Sequence of chain 45.A:
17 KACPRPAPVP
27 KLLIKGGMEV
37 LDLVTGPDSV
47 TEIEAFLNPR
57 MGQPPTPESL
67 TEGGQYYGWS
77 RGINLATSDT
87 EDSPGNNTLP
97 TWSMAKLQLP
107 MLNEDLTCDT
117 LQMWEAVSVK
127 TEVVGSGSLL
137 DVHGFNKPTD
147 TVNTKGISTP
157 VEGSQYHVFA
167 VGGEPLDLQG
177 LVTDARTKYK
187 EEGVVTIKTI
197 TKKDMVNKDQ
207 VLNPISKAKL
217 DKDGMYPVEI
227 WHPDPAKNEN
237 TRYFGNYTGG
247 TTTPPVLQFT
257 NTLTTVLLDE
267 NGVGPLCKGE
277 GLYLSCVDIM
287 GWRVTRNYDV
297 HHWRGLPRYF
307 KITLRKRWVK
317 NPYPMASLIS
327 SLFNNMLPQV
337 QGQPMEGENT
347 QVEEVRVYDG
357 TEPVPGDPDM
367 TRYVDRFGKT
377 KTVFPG

Binding-site contacts:
Ligand atom C3 contacts residue HIS298 of chain 45.E at 3.6 Å.
Ligand atom O6 contacts residue THR94 of chain 45.E at 3.7 Å.
Ligand atom O3 contacts residue GLY78 of chain 45.E at 3.6 Å.
Ligand atom C3 contacts residue GLY78 of chain 45.E at 4.2 Å.
Ligand atom O4 contacts residue HIS298 of chain 45.E at 3.1 Å (h-bond).
Ligand atom O1B contacts residue TYR72 of chain 45.E at 3.7 Å.
Ligand atom O6 contacts residue ASN93 of chain 45.E at 2.8 Å (h-bond).
Ligand atom C10 contacts residue TYR72 of chain 45.E at 4.2 Å (hydrophobic).
Ligand atom C4 contacts residue ARG77 of chain 45.E at 4.2 Å.
Ligand atom O4 contacts residue VAL296 of chain 45.E at 4.2 Å.
Ligand atom C1 contacts residue ARG77 of chain 45.E at 3.4 Å.
Ligand atom O1B contacts residue ARG77 of chain 45.E at 2.8 Å (salt-bridge).
Ligand atom O6 contacts residue ARG77 of chain 45.E at 4.0 Å.
Ligand atom O4 contacts residue THR291 of chain 45.E at 3.4 Å.
Ligand atom C4 contacts residue TYR72 of chain 45.E at 3.2 Å (hydrophobic).
Ligand atom C2 contacts residue GLY78 of chain 45.E at 4.2 Å.
Ligand atom O4 contacts residue GLY78 of chain 45.E at 3.1 Å.
Ligand atom C3 contacts residue GLY78 of chain 45.E at 4.1 Å.
Ligand atom O8 contacts residue TYR72 of chain 45.E at 3.2 Å (h-bond).
Ligand atom C8 contacts residue TYR72 of chain 45.E at 4.2 Å (hydrophobic).
Ligand atom C6 contacts residue ASN93 of chain 45.E at 3.5 Å.
Ligand atom O3 contacts residue VAL296 of chain 45.E at 4.2 Å.
Ligand atom C7 contacts residue TYR72 of chain 45.E at 4.2 Å (hydrophobic).
Ligand atom C3 contacts residue VAL296 of chain 45.E at 3.5 Å (hydrophobic).
Ligand atom O4 contacts residue TYR72 of chain 45.E at 3.9 Å.
Ligand atom O6 contacts residue GLY78 of chain 45.E at 3.8 Å.
Ligand atom C4 contacts residue GLY78 of chain 45.E at 3.4 Å.
Ligand atom O10 contacts residue THR291 of chain 45.E at 4.0 Å.
Ligand atom N5 contacts residue TYR72 of chain 45.E at 3.2 Å (h-bond).
Ligand atom C5 contacts residue TYR72 of chain 45.E at 3.5 Å (hydrophobic).
Ligand atom C1 contacts residue TYR72 of chain 45.E at 3.7 Å (hydrophobic).
Ligand atom O10 contacts residue ASN293 of chain 45.E at 3.8 Å.
Ligand atom C6 contacts residue TYR72 of chain 45.E at 3.5 Å (hydrophobic).
Ligand atom C4 contacts residue HIS298 of chain 45.E at 3.7 Å.
Ligand atom O1A contacts residue ARG77 of chain 45.E at 3.1 Å (salt-bridge).
Ligand atom O1A contacts residue GLY78 of chain 45.E at 3.6 Å (h-bond).
Ligand atom C11 contacts residue ASP85 of chain 45.A at 3.8 Å.
Ligand atom C5 contacts residue ASN93 of chain 45.E at 4.3 Å.
Ligand atom O4 contacts residue ILE79 of chain 45.E at 3.4 Å (h-bond).
Ligand atom O1A contacts residue TYR72 of chain 45.E at 3.4 Å.

A protein and the small-molecule ligand that binds it are described below.
Small molecule (SMILES): CC(=O)N[C@H]1[C@H]([C@H](O)[C@H](O)CO)O[C@@](O[C@H]2[C@@H](O)[C@@H](CO)O[C@@H](O[C@H]3[C@H](O)[C@@H](O)[C@H](O)O[C@@H]3CO)[C@@H]2O)(C(=O)O)C[C@@H]1O

Sequence of chain 45.E:
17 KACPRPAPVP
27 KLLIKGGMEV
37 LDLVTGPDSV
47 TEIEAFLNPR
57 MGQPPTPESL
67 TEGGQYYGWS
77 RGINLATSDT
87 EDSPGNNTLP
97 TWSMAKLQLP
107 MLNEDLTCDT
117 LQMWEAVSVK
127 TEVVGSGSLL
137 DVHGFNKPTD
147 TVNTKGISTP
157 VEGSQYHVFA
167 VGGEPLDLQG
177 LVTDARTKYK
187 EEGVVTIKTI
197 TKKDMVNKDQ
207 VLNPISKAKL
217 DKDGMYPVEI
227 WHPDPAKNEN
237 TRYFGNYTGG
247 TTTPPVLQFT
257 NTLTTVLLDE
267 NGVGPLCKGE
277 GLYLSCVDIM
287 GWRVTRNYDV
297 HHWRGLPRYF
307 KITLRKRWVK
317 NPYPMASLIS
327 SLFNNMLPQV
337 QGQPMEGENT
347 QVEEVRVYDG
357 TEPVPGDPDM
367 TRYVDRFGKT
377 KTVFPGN